Sequence of chain 1.B:
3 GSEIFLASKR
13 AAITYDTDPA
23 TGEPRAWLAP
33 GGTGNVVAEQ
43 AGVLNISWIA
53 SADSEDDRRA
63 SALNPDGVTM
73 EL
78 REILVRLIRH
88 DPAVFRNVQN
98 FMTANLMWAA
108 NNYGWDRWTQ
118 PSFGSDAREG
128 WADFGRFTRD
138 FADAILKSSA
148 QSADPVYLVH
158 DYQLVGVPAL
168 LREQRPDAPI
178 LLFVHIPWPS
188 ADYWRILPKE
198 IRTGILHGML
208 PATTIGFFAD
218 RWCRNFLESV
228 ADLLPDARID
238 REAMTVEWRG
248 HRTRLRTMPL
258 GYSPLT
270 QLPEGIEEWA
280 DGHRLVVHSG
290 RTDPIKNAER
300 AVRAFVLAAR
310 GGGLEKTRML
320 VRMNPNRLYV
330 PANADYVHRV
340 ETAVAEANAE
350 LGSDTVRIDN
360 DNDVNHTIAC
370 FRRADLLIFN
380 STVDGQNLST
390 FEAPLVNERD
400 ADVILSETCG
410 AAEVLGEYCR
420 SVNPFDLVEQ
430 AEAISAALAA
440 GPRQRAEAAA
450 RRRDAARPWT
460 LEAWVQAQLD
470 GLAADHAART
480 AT

Binding-site contacts:
Ligand atom OAQ contacts residue PHE215 of chain 1.B at 3.6 Å.
Ligand atom CAB contacts residue ASP158 of chain 1.B at 3.8 Å.
Ligand atom OAR contacts residue ASN386 of chain 1.B at 2.9 Å (h-bond).
Ligand atom PBA contacts residue ASN325 of chain 1.B at 3.6 Å.
Ligand atom CAJ contacts residue HIS182 of chain 1.B at 3.4 Å.
Ligand atom OAO contacts residue ILE183 of chain 1.B at 3.1 Å.
Ligand atom CAM contacts residue HIS182 of chain 1.B at 3.7 Å.
Ligand atom OAR contacts residue LEU387 of chain 1.B at 3.8 Å.
Ligand atom OAR contacts residue GLN385 of chain 1.B at 3.4 Å.
Ligand atom OAQ contacts residue HIS182 of chain 1.B at 2.8 Å (h-bond).
Ligand atom CAH contacts residue GLN385 of chain 1.B at 3.8 Å.
Ligand atom CAH contacts residue HIS182 of chain 1.B at 3.6 Å.
Ligand atom OAO contacts residue HIS182 of chain 1.B at 3.7 Å.
Ligand atom NAN contacts residue GDP1 of chain 1.H at 2.9 Å (h-bond).
Ligand atom OAX contacts residue ARG326 of chain 1.B at 2.9 Å (salt-bridge).
Ligand atom OAY contacts residue ARG326 of chain 1.B at 3.3 Å (salt-bridge).
Ligand atom CAI contacts residue GDP1 of chain 1.H at 3.4 Å.
Ligand atom CAH contacts residue GDP1 of chain 1.H at 3.7 Å.
Ligand atom OAT contacts residue GDP1 of chain 1.H at 2.8 Å (h-bond).
Ligand atom OAP contacts residue TYR159 of chain 1.B at 3.7 Å.
Ligand atom OAS contacts residue ASP383 of chain 1.B at 2.7 Å (salt-bridge).
Ligand atom CAL contacts residue HIS182 of chain 1.B at 3.6 Å.
Ligand atom OAP contacts residue ASP158 of chain 1.B at 2.3 Å (salt-bridge).
Ligand atom OAW contacts residue ARG326 of chain 1.B at 2.8 Å (salt-bridge).
Ligand atom OAR contacts residue GDP1 of chain 1.H at 2.8 Å (h-bond).
Ligand atom OAT contacts residue TRP105 of chain 1.B at 3.7 Å.
Ligand atom CAL contacts residue GDP1 of chain 1.H at 3.7 Å.
Ligand atom CAK contacts residue GDP1 of chain 1.H at 3.8 Å.
Ligand atom CAC contacts residue ASP158 of chain 1.B at 3.2 Å.
Ligand atom OAS contacts residue ASN386 of chain 1.B at 3.5 Å (h-bond).
Ligand atom OAO contacts residue ASP158 of chain 1.B at 3.2 Å (salt-bridge).
Ligand atom OAS contacts residue GLY384 of chain 1.B at 3.3 Å (h-bond).
Ligand atom CAM contacts residue GDP1 of chain 1.H at 3.5 Å.
Ligand atom OAY contacts residue ASN325 of chain 1.B at 2.1 Å (h-bond).
Ligand atom PBA contacts residue ARG326 of chain 1.B at 3.4 Å.
Ligand atom CAA contacts residue TRP105 of chain 1.B at 3.7 Å (hydrophobic).
Ligand atom CAV contacts residue ARG290 of chain 1.B at 3.6 Å.
Ligand atom CAJ contacts residue GDP1 of chain 1.H at 3.6 Å.
Ligand atom OAS contacts residue GLN385 of chain 1.B at 3.0 Å (h-bond).
Ligand atom OAP contacts residue GLN160 of chain 1.B at 3.7 Å.

The protein below binds the small molecule below.
Small molecule (SMILES): O=P(O)(O)OC[C@H]1C[C@H](N[C@H]2C=C(CO)[C@@H](O)[C@H](O)[C@H]2O)[C@H](O)[C@@H](O)[C@@H]1O